Binding-site contacts:
Ligand atom C3 contacts residue GLY246 of chain 2.A at 3.7 Å.
Ligand atom O3P contacts residue TYR244 of chain 2.A at 2.6 Å (h-bond).
Ligand atom O1P contacts residue TYR264 of chain 2.A at 3.0 Å (h-bond).
Ligand atom O1P contacts residue ASN212 of chain 2.A at 3.7 Å.
Ligand atom C6 contacts residue GLY246 of chain 2.A at 3.6 Å.
Ligand atom O3 contacts residue MET248 of chain 2.A at 2.6 Å (h-bond).
Ligand atom O2 contacts residue GLY246 of chain 2.A at 3.6 Å (h-bond).
Ligand atom O2 contacts residue PO41 of chain 2.E at 3.0 Å (h-bond).
Ligand atom O5 contacts residue LYS274 of chain 2.A at 3.2 Å (salt-bridge).
Ligand atom O3P contacts residue ASN212 of chain 2.A at 2.8 Å (h-bond).
Ligand atom C1 contacts residue ZN1 of chain 2.D at 3.4 Å.
Ligand atom C3 contacts residue MET248 of chain 2.A at 3.5 Å (hydrophobic).
Ligand atom O1 contacts residue ARG276 of chain 2.A at 3.2 Å (salt-bridge).
Ligand atom P contacts residue ASN212 of chain 2.A at 3.5 Å.
Ligand atom O1 contacts residue PO41 of chain 2.E at 3.6 Å (h-bond).
Ligand atom O4 contacts residue GLY246 of chain 2.A at 3.6 Å (h-bond).
Ligand atom C2 contacts residue PO41 of chain 2.E at 3.6 Å.
Ligand atom O1P contacts residue TYR215 of chain 2.A at 2.4 Å (h-bond).
Ligand atom O3P contacts residue TYR264 of chain 2.A at 3.6 Å.
Ligand atom C6 contacts residue LYS274 of chain 2.A at 3.8 Å.
Ligand atom O2P contacts residue ASN212 of chain 2.A at 3.7 Å.
Ligand atom C5 contacts residue GLY246 of chain 2.A at 3.8 Å.
Ligand atom O6 contacts residue TYR264 of chain 2.A at 3.6 Å.
Ligand atom O6 contacts residue LYS274 of chain 2.A at 3.2 Å (salt-bridge).
Ligand atom C3 contacts residue ASP121 of chain 2.A at 3.6 Å.
Ligand atom C1 contacts residue PO41 of chain 2.E at 3.1 Å.
Ligand atom O3 contacts residue GLY246 of chain 2.A at 3.5 Å (h-bond).
Ligand atom O3 contacts residue SER247 of chain 2.A at 3.5 Å.
Ligand atom O1 contacts residue LYS274 of chain 2.A at 3.1 Å.
Ligand atom C4 contacts residue GLY246 of chain 2.A at 2.9 Å.
Ligand atom C4 contacts residue MET248 of chain 2.A at 3.8 Å (hydrophobic).
Ligand atom O4 contacts residue MET248 of chain 2.A at 3.6 Å.
Ligand atom O4 contacts residue TYR244 of chain 2.A at 3.8 Å.
Ligand atom C1 contacts residue ARG276 of chain 2.A at 3.6 Å.
Ligand atom P contacts residue ARG243 of chain 1.A at 3.8 Å.
Ligand atom O2P contacts residue ARG243 of chain 1.A at 2.5 Å (salt-bridge).
Ligand atom O3 contacts residue ASP121 of chain 2.A at 2.6 Å (salt-bridge).
Ligand atom O3 contacts residue GLY122 of chain 2.A at 3.8 Å.
Ligand atom O2 contacts residue GLY122 of chain 2.A at 3.7 Å.
Ligand atom P contacts residue TYR215 of chain 2.A at 3.8 Å.

Sequence of chain 1.A:
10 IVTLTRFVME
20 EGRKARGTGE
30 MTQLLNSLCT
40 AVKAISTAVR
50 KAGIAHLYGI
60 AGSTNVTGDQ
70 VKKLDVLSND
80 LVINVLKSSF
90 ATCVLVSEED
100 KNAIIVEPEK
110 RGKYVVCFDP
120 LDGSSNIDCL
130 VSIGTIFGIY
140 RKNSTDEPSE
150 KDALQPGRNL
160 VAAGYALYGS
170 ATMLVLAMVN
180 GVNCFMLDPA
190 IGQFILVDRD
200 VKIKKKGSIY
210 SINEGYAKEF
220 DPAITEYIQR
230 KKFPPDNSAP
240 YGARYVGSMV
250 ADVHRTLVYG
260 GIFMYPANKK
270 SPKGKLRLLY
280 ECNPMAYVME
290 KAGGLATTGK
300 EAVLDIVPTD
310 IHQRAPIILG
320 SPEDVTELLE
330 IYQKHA

This protein binds this small molecule.
Small molecule (SMILES): O=P(O)(O)OC[C@H]1O[C@](O)(CO)[C@@H](O)[C@@H]1O

Sequence of chain 2.A:
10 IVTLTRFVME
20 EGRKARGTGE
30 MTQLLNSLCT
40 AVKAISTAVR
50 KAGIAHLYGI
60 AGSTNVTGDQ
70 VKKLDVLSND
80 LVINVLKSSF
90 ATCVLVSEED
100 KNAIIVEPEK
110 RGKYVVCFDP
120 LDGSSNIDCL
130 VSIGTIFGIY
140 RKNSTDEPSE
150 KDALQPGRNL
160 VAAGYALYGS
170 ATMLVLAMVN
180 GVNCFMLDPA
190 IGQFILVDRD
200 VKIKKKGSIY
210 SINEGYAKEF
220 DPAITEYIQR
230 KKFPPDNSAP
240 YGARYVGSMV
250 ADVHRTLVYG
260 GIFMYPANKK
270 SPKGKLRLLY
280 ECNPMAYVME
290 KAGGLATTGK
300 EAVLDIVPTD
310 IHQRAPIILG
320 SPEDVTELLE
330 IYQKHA